Sequence of chain 1.B:
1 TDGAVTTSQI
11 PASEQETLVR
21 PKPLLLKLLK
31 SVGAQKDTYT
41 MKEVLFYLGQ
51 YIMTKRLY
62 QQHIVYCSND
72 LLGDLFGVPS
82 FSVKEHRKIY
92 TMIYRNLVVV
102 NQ

Binding-site contacts:
Ligand atom C27 contacts residue ILE52 of chain 1.B at 3.6 Å (hydrophobic).
Ligand atom CL2 contacts residue PHE77 of chain 1.B at 3.8 Å.
Ligand atom C27 contacts residue PHE82 of chain 1.B at 3.8 Å (hydrophobic).
Ligand atom C25 contacts residue LEU48 of chain 1.B at 3.8 Å (hydrophobic).
Ligand atom C17 contacts residue VAL5 of chain 1.B at 3.9 Å (hydrophobic).
Ligand atom O3 contacts residue GOL1 of chain 1.M at 3.3 Å (h-bond).
Ligand atom C24 contacts residue LEU45 of chain 1.B at 3.5 Å (hydrophobic).
Ligand atom C1 contacts residue ILE52 of chain 1.B at 3.8 Å (hydrophobic).
Ligand atom CL2 contacts residue LEU48 of chain 1.B at 3.8 Å.
Ligand atom C16 contacts residue HIS87 of chain 1.B at 3.8 Å.
Ligand atom O3 contacts residue VAL5 of chain 1.B at 3.4 Å.
Ligand atom C26 contacts residue ILE52 of chain 1.B at 3.5 Å (hydrophobic).
Ligand atom CL1 contacts residue HIS87 of chain 1.B at 3.5 Å.
Ligand atom C23 contacts residue LEU45 of chain 1.B at 3.9 Å (hydrophobic).
Ligand atom O1 contacts residue VAL84 of chain 1.B at 3.9 Å.
Ligand atom C4 contacts residue ILE52 of chain 1.B at 3.8 Å (hydrophobic).
Ligand atom C14 contacts residue TYR58 of chain 1.B at 3.6 Å (hydrophobic).
Ligand atom C20 contacts residue HIS87 of chain 1.B at 3.8 Å.
Ligand atom F contacts residue HIS87 of chain 1.B at 3.2 Å.
Ligand atom CL1 contacts residue LEU45 of chain 1.B at 3.7 Å.
Ligand atom C4 contacts residue VAL84 of chain 1.B at 3.6 Å (hydrophobic).
Ligand atom F contacts residue ILE90 of chain 1.B at 3.4 Å.
Ligand atom N3 contacts residue GLY49 of chain 1.B at 3.6 Å.
Ligand atom C1 contacts residue MET53 of chain 1.B at 3.7 Å (hydrophobic).
Ligand atom C13 contacts residue HIS64 of chain 1.B at 3.7 Å.
Ligand atom C20 contacts residue LEU45 of chain 1.B at 3.7 Å (hydrophobic).
Ligand atom CL2 contacts residue ILE52 of chain 1.B at 3.8 Å.
Ligand atom C19 contacts residue LEU45 of chain 1.B at 3.9 Å (hydrophobic).
Ligand atom C19 contacts residue THR7 of chain 1.B at 3.5 Å.
Ligand atom N3 contacts residue LEU45 of chain 1.B at 2.8 Å (h-bond).
Ligand atom C25 contacts residue LEU45 of chain 1.B at 3.6 Å (hydrophobic).
Ligand atom O1 contacts residue HIS87 of chain 1.B at 2.8 Å (h-bond).
Ligand atom C21 contacts residue HIS87 of chain 1.B at 3.5 Å.
Ligand atom C25 contacts residue GLY49 of chain 1.B at 3.8 Å.
Ligand atom C1 contacts residue GLY49 of chain 1.B at 3.6 Å.
Ligand atom O2 contacts residue HIS64 of chain 1.B at 3.8 Å.
Ligand atom F contacts residue VAL84 of chain 1.B at 3.7 Å.
Ligand atom CL1 contacts residue TYR91 of chain 1.B at 3.5 Å.
Ligand atom C13 contacts residue TYR58 of chain 1.B at 3.5 Å (hydrophobic).
Ligand atom C14 contacts residue VAL84 of chain 1.B at 3.8 Å (hydrophobic).

This protein binds this small molecule.
Small molecule (SMILES): CC(C)(C)C[C@@H]1N[C@@H](C(=O)NC2CCC(O)CC2)[C@H](c2cccc(Cl)c2F)[C@]12C(=O)Nc1cc(Cl)ccc12